Binding-site contacts:
Ligand atom C3 contacts residue ASN118 of chain 1.A at 3.8 Å.
Ligand atom O3 contacts residue ASP290 of chain 1.A at 3.5 Å (salt-bridge).
Ligand atom C3 contacts residue ASP290 of chain 1.A at 3.8 Å.
Ligand atom C8 contacts residue TYR135 of chain 1.A at 4.4 Å (hydrophobic).
Ligand atom O5 contacts residue TYR135 of chain 1.A at 4.4 Å.
Ligand atom C1 contacts residue ASN118 of chain 1.A at 1.4 Å.
Ligand atom N2 contacts residue LEU137 of chain 1.A at 4.4 Å.
Ligand atom O3 contacts residue TYR135 of chain 1.A at 4.4 Å.
Ligand atom C4 contacts residue ASN118 of chain 1.A at 4.2 Å.
Ligand atom C7 contacts residue ASN106 of chain 1.A at 4.3 Å.
Ligand atom C6 contacts residue TYR135 of chain 1.A at 4.2 Å (hydrophobic).
Ligand atom C7 contacts residue ASP290 of chain 1.A at 3.4 Å.
Ligand atom O5 contacts residue ASN118 of chain 1.A at 2.4 Å (h-bond).
Ligand atom C7 contacts residue TYR135 of chain 1.A at 4.2 Å (hydrophobic).
Ligand atom C5 contacts residue TYR135 of chain 1.A at 3.8 Å (hydrophobic).
Ligand atom C5 contacts residue ASN118 of chain 1.A at 3.7 Å.
Ligand atom C8 contacts residue ASP290 of chain 1.A at 3.0 Å.
Ligand atom O4 contacts residue TYR135 of chain 1.A at 3.9 Å.
Ligand atom C7 contacts residue LEU137 of chain 1.A at 4.3 Å (hydrophobic).
Ligand atom N2 contacts residue ASP290 of chain 1.A at 2.8 Å (salt-bridge).
Ligand atom O7 contacts residue TYR135 of chain 1.A at 3.6 Å.
Ligand atom C2 contacts residue ASP290 of chain 1.A at 3.9 Å.
Ligand atom C1 contacts residue TYR135 of chain 1.A at 4.0 Å (hydrophobic).
Ligand atom C8 contacts residue VAL104 of chain 1.A at 4.1 Å (hydrophobic).
Ligand atom C7 contacts residue ASN118 of chain 1.A at 3.1 Å.
Ligand atom N2 contacts residue ASN118 of chain 1.A at 2.9 Å (h-bond).
Ligand atom C8 contacts residue ASN118 of chain 1.A at 4.3 Å.
Ligand atom O7 contacts residue ASN118 of chain 1.A at 3.0 Å (h-bond).
Ligand atom C8 contacts residue LEU137 of chain 1.A at 4.1 Å (hydrophobic).
Ligand atom C3 contacts residue TYR135 of chain 1.A at 3.8 Å (hydrophobic).
Ligand atom C2 contacts residue ASN118 of chain 1.A at 2.5 Å.
Ligand atom O7 contacts residue ASN106 of chain 1.A at 3.8 Å.
Ligand atom C4 contacts residue TYR135 of chain 1.A at 4.2 Å (hydrophobic).

A protein and the small-molecule ligand that binds it are described below.
Small molecule (SMILES): CC(=O)N[C@H]1[C@H](O[C@H]2[C@H](O)[C@@H](NC(C)=O)CO[C@@H]2CO)O[C@H](CO)[C@@H](O)[C@@H]1O

Sequence of chain 1.A:
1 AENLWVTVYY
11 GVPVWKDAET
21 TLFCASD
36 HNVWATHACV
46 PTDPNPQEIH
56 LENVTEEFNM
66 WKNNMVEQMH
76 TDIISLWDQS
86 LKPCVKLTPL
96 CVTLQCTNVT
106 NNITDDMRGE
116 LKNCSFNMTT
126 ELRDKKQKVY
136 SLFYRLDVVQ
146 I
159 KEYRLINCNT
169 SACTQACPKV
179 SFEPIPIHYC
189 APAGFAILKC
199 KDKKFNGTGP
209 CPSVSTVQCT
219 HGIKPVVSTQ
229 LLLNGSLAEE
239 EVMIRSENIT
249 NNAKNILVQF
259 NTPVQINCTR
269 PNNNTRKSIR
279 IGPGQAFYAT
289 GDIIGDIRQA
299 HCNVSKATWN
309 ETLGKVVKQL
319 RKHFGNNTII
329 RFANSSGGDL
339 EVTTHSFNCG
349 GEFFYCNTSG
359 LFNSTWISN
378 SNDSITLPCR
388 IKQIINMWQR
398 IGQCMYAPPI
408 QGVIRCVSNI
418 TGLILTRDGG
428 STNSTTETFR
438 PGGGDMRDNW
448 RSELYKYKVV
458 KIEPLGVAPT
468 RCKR